This protein binds this small molecule.
Small molecule (SMILES): CC(=O)N[C@@H]1[C@@H](O)[C@H](O)[C@@H](CO)O[C@H]1O

Binding-site contacts:
Ligand atom C4 contacts residue ASN246 of chain 1.A at 4.2 Å.
Ligand atom O6 contacts residue THR248 of chain 1.A at 4.4 Å.
Ligand atom O5 contacts residue THR248 of chain 1.A at 3.8 Å.
Ligand atom C1 contacts residue ASN246 of chain 1.A at 1.4 Å.
Ligand atom C5 contacts residue THR248 of chain 1.A at 3.5 Å.
Ligand atom C1 contacts residue THR248 of chain 1.A at 3.9 Å.
Ligand atom C3 contacts residue ASN246 of chain 1.A at 3.8 Å.
Ligand atom C5 contacts residue ASN246 of chain 1.A at 3.7 Å.
Ligand atom C6 contacts residue THR248 of chain 1.A at 3.8 Å.
Ligand atom O5 contacts residue ASN249 of chain 1.A at 3.7 Å.
Ligand atom N2 contacts residue ASN246 of chain 1.A at 2.9 Å (h-bond).
Ligand atom C7 contacts residue ASN246 of chain 1.A at 3.1 Å.
Ligand atom C1 contacts residue ASN249 of chain 1.A at 4.1 Å.
Ligand atom O5 contacts residue ASN246 of chain 1.A at 2.4 Å (h-bond).
Ligand atom O7 contacts residue ASN246 of chain 1.A at 3.0 Å (h-bond).
Ligand atom C8 contacts residue ASN246 of chain 1.A at 3.9 Å.
Ligand atom C2 contacts residue ASN246 of chain 1.A at 2.4 Å.

Sequence of chain 1.A:
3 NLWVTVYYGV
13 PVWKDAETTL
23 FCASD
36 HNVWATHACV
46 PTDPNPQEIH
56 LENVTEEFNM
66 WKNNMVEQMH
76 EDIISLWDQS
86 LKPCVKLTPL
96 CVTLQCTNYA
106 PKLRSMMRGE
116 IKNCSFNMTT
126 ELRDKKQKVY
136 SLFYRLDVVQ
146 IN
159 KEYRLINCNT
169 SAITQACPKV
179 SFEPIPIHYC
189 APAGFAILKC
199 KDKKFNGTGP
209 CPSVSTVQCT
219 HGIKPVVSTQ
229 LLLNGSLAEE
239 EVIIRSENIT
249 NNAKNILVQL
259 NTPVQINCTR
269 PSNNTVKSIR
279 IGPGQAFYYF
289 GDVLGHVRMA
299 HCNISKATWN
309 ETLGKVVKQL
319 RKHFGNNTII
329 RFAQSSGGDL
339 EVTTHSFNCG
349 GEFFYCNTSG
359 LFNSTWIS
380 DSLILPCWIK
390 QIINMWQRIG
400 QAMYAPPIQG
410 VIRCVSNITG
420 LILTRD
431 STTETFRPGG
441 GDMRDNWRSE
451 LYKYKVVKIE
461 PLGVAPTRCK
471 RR